Binding-site contacts:
Ligand atom O1 contacts residue ASP15 of chain 1.A at 2.6 Å (salt-bridge).
Ligand atom C3 contacts residue ASP66 of chain 1.A at 3.5 Å.
Ligand atom O3 contacts residue TRP341 of chain 1.A at 3.8 Å.
Ligand atom O2 contacts residue TRP63 of chain 1.A at 3.3 Å (h-bond).
Ligand atom O5 contacts residue TYR156 of chain 1.A at 3.4 Å.
Ligand atom O1 contacts residue ASN13 of chain 1.A at 3.4 Å (h-bond).
Ligand atom O2 contacts residue ALA64 of chain 1.A at 3.4 Å.
Ligand atom C6 contacts residue TYR156 of chain 1.A at 3.9 Å (hydrophobic).
Ligand atom C2 contacts residue GLU112 of chain 1.A at 3.5 Å.
Ligand atom C1 contacts residue TYR156 of chain 1.A at 3.6 Å (hydrophobic).
Ligand atom O3 contacts residue GLU112 of chain 1.A at 3.7 Å.
Ligand atom O3 contacts residue ARG67 of chain 1.A at 2.8 Å (salt-bridge).
Ligand atom O1 contacts residue LYS16 of chain 1.A at 2.9 Å (salt-bridge).
Ligand atom O5 contacts residue ASP15 of chain 1.A at 3.8 Å.
Ligand atom C4 contacts residue TRP341 of chain 1.A at 3.6 Å (hydrophobic).
Ligand atom C6 contacts residue GLU154 of chain 1.A at 3.4 Å.
Ligand atom C6 contacts residue ARG345 of chain 1.A at 3.7 Å.
Ligand atom C6 contacts residue TRP341 of chain 1.A at 3.6 Å (hydrophobic).
Ligand atom O6 contacts residue PRO155 of chain 1.A at 3.3 Å.
Ligand atom C6 contacts residue PRO155 of chain 1.A at 3.8 Å (hydrophobic).
Ligand atom C2 contacts residue TRP231 of chain 1.A at 3.7 Å (hydrophobic).
Ligand atom C2 contacts residue ASP66 of chain 1.A at 3.3 Å.
Ligand atom O2 contacts residue ASP66 of chain 1.A at 2.7 Å (salt-bridge).
Ligand atom O6 contacts residue GLU154 of chain 1.A at 2.7 Å (salt-bridge).
Ligand atom O4 contacts residue ARG67 of chain 1.A at 2.7 Å (salt-bridge).
Ligand atom O3 contacts residue ASP66 of chain 1.A at 2.7 Å (salt-bridge).
Ligand atom C1 contacts residue TRP231 of chain 1.A at 3.7 Å (hydrophobic).
Ligand atom O3 contacts residue ALA64 of chain 1.A at 3.5 Å.
Ligand atom C4 contacts residue ARG67 of chain 1.A at 3.8 Å.
Ligand atom O4 contacts residue ARG345 of chain 1.A at 3.2 Å (salt-bridge).
Ligand atom O2 contacts residue GLU112 of chain 1.A at 2.7 Å (salt-bridge).
Ligand atom O2 contacts residue LYS16 of chain 1.A at 2.7 Å (salt-bridge).
Ligand atom O6 contacts residue TYR156 of chain 1.A at 3.2 Å (h-bond).
Ligand atom C1 contacts residue ASP15 of chain 1.A at 3.3 Å.
Ligand atom O2 contacts residue MET331 of chain 1.A at 3.9 Å.
Ligand atom O3 contacts residue TRP63 of chain 1.A at 3.3 Å (h-bond).
Ligand atom C3 contacts residue TRP63 of chain 1.A at 3.6 Å (hydrophobic).
Ligand atom O6 contacts residue PHE157 of chain 1.A at 3.9 Å.
Ligand atom C1 contacts residue LYS16 of chain 1.A at 3.6 Å.
Ligand atom C2 contacts residue LYS16 of chain 1.A at 3.7 Å.

Sequence of chain 1.A:
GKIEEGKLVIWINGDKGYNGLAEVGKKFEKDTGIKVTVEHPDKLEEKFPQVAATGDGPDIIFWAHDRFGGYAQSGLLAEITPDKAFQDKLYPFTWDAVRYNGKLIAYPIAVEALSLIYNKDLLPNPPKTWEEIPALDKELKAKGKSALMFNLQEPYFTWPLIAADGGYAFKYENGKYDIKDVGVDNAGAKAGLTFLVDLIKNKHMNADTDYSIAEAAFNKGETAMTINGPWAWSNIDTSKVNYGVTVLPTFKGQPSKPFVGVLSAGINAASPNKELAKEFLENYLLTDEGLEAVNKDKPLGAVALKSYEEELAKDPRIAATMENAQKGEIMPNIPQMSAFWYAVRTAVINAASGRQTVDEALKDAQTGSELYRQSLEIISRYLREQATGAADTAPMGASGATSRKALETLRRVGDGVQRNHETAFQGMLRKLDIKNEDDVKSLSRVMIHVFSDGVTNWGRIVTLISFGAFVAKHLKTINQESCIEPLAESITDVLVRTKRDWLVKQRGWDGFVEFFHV

A protein and the small-molecule ligand that binds it are described below.
Small molecule (SMILES): OC[C@H]1O[C@H](O[C@H]2[C@H](O)[C@@H](O)[C@@H](O)O[C@@H]2CO)[C@H](O)[C@@H](O)[C@@H]1O